Sequence of chain 1.A:
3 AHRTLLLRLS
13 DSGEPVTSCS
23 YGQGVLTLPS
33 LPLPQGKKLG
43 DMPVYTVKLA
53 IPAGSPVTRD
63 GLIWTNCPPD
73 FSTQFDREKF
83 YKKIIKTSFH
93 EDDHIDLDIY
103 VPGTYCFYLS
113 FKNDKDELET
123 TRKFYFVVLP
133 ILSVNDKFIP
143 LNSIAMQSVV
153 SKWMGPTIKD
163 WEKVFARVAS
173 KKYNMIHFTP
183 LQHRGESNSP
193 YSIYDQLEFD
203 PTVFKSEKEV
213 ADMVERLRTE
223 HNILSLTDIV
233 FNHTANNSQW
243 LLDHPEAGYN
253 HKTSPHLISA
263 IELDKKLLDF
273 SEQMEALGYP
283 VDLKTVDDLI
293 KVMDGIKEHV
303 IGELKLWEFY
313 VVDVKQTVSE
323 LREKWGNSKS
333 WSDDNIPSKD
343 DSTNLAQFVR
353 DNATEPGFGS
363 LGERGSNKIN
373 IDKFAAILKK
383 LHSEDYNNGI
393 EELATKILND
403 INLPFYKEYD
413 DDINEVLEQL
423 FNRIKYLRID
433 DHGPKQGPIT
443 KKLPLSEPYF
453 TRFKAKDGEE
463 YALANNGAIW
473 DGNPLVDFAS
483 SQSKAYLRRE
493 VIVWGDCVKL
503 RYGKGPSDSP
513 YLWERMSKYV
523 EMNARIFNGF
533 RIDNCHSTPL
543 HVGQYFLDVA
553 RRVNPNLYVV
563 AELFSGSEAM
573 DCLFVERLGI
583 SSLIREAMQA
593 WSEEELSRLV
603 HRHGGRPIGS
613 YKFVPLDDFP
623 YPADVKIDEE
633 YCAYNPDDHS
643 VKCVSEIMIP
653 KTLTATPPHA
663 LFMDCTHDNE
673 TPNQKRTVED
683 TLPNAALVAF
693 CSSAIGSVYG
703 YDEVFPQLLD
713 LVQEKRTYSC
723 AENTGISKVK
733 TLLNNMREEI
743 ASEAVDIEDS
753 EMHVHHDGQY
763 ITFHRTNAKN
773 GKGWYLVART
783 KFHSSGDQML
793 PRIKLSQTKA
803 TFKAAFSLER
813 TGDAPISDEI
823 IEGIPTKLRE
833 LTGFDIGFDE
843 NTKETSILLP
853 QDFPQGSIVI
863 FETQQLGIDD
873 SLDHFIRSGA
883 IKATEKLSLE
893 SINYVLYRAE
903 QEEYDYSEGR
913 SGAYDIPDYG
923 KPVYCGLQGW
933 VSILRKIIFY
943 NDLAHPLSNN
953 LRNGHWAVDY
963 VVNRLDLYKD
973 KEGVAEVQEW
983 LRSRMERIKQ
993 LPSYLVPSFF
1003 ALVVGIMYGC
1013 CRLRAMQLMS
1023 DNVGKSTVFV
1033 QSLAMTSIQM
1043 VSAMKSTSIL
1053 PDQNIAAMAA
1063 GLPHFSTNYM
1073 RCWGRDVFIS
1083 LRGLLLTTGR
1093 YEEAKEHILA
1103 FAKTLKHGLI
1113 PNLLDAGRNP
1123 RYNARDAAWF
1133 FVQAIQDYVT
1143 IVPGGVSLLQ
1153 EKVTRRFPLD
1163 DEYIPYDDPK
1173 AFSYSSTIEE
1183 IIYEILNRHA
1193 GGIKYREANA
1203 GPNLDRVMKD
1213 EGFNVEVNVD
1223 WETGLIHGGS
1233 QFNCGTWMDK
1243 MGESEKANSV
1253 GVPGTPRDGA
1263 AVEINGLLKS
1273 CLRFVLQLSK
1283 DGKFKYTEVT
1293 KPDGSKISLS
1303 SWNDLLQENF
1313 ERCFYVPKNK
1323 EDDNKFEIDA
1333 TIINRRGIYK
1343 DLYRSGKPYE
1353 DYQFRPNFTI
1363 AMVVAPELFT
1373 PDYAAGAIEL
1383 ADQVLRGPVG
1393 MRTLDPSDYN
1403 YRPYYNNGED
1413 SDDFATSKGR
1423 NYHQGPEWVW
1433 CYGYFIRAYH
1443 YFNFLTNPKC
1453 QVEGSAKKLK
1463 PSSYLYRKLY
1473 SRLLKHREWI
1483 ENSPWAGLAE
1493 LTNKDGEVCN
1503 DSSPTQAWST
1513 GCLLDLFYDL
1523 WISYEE

Binding-site contacts:
Ligand atom O2 contacts residue ASP1400 of chain 1.A at 4.3 Å.
Ligand atom O6 contacts residue ASN1336 of chain 1.A at 3.7 Å.
Ligand atom C3 contacts residue TYR1401 of chain 1.A at 4.5 Å (hydrophobic).
Ligand atom C2 contacts residue ASP1400 of chain 1.A at 4.1 Å.
Ligand atom C3 contacts residue ASP1400 of chain 1.A at 4.2 Å.
Ligand atom C5 contacts residue ASN1336 of chain 1.A at 3.7 Å.
Ligand atom C5 contacts residue TYR1351 of chain 1.A at 4.4 Å (hydrophobic).
Ligand atom C1 contacts residue ASN1336 of chain 1.A at 3.8 Å.
Ligand atom C4 contacts residue ASP1400 of chain 1.A at 4.3 Å.
Ligand atom C6 contacts residue TYR1351 of chain 1.A at 4.5 Å (hydrophobic).
Ligand atom C2 contacts residue ASN1402 of chain 1.A at 4.3 Å.
Ligand atom O5 contacts residue ASN1336 of chain 1.A at 2.9 Å (h-bond).
Ligand atom O2 contacts residue ASN1402 of chain 1.A at 3.7 Å.
Ligand atom C6 contacts residue ILE1335 of chain 1.A at 3.4 Å (hydrophobic).
Ligand atom C2 contacts residue ASN1336 of chain 1.A at 4.2 Å.
Ligand atom C6 contacts residue ASN1336 of chain 1.A at 3.6 Å.
Ligand atom O2 contacts residue SER1399 of chain 1.A at 3.8 Å.
Ligand atom O3 contacts residue TYR1401 of chain 1.A at 3.2 Å.
Ligand atom O2 contacts residue TYR1351 of chain 1.A at 4.4 Å.
Ligand atom C1 contacts residue TYR1351 of chain 1.A at 3.6 Å (hydrophobic).
Ligand atom O6 contacts residue ILE1335 of chain 1.A at 3.7 Å.
Ligand atom O5 contacts residue TYR1351 of chain 1.A at 3.1 Å.
Ligand atom C2 contacts residue SER1399 of chain 1.A at 3.7 Å.
Ligand atom C4 contacts residue ASN1336 of chain 1.A at 4.1 Å.
Ligand atom O3 contacts residue ASP1400 of chain 1.A at 3.4 Å (salt-bridge).
Ligand atom O2 contacts residue TYR1401 of chain 1.A at 3.7 Å.
Ligand atom C1 contacts residue SER1399 of chain 1.A at 4.2 Å.
Ligand atom C2 contacts residue TYR1351 of chain 1.A at 3.9 Å (hydrophobic).

A protein and the small-molecule ligand that binds it are described below.
Small molecule (SMILES): OC[C@H]1O[C@H](O[C@H]2[C@H](O)[C@@H](O)[C@@H](O)O[C@@H]2CO)[C@H](O)[C@@H](O)[C@@H]1O